A protein and the small-molecule ligand that binds it are described below.
Small molecule (SMILES): CC(=O)N[C@H]1[C@H](O[C@H]2[C@H](O)[C@@H](NC(C)=O)CO[C@@H]2CO[C@@H]2O[C@@H](C)[C@@H](O)[C@@H](O)[C@@H]2O)O[C@H](CO)[C@@H](O[C@@H]2O[C@H](CO[C@H]3O[C@H](CO)[C@@H](O)[C@H](O)[C@@H]3O[C@@H]3O[C@H](CO)[C@@H](O[C@@H]4O[C@H](CO)[C@H](O)[C@H](O)[C@H]4O)[C@H](O)[C@H]3NC(C)=O)[C@@H](O)[C@H](O[C@H]3O[C@H](CO)[C@@H](O)[C@H](O)[C@@H]3O)[C@@H]2O)[C@@H]1O

Sequence of chain 1.A:
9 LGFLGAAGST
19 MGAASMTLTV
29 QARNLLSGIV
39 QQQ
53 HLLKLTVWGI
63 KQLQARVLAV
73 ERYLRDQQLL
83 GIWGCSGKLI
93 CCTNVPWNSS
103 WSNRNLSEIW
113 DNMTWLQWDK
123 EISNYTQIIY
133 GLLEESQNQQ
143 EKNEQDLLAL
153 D

Sequence of chain 1.C:
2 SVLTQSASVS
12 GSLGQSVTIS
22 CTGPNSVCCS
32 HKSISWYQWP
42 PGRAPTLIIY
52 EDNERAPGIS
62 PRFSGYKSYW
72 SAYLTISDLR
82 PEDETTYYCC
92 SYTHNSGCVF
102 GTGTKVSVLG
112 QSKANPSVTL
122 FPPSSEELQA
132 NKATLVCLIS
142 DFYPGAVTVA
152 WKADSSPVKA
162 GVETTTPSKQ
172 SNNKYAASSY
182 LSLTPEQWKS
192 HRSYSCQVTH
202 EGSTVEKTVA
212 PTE

Sequence of chain 1.B:
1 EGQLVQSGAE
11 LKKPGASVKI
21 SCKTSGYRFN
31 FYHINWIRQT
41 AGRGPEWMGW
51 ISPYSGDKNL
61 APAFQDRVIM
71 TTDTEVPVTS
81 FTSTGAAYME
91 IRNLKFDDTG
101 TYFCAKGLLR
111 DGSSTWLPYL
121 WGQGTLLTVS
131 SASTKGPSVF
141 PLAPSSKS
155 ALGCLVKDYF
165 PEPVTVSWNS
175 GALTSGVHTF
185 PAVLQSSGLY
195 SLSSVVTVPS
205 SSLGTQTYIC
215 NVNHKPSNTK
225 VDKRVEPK

Binding-site contacts:
Ligand atom O6 contacts residue HIS95 of chain 1.C at 2.5 Å (h-bond).
Ligand atom O5 contacts residue HIS95 of chain 1.C at 3.1 Å.
Ligand atom C1 contacts residue ASN58 of chain 1.D at 1.4 Å.
Ligand atom O4 contacts residue ASN96 of chain 1.C at 3.4 Å.
Ligand atom N2 contacts residue ASN58 of chain 1.D at 2.8 Å (h-bond).
Ligand atom C6 contacts residue HIS95 of chain 1.C at 3.5 Å.
Ligand atom C2 contacts residue GLY112 of chain 1.B at 3.0 Å.
Ligand atom O2 contacts residue HIS95 of chain 1.C at 3.1 Å.
Ligand atom O7 contacts residue SER113 of chain 1.B at 3.6 Å.
Ligand atom C3 contacts residue GLY112 of chain 1.B at 2.5 Å.
Ligand atom O7 contacts residue ASN58 of chain 1.D at 2.9 Å (h-bond).
Ligand atom C6 contacts residue HIS33 of chain 1.B at 3.8 Å.
Ligand atom C5 contacts residue ASN58 of chain 1.D at 3.7 Å.
Ligand atom C7 contacts residue PHE31 of chain 1.B at 3.5 Å (hydrophobic).
Ligand atom C7 contacts residue ARG110 of chain 1.B at 3.1 Å.
Ligand atom C2 contacts residue ASN58 of chain 1.D at 2.5 Å.
Ligand atom O7 contacts residue SER17 of chain 1.A at 3.8 Å.
Ligand atom O2 contacts residue TYR54 of chain 1.B at 3.9 Å.
Ligand atom C2 contacts residue HIS95 of chain 1.C at 3.8 Å.
Ligand atom N2 contacts residue PHE31 of chain 1.B at 3.0 Å.
Ligand atom C1 contacts residue HIS95 of chain 1.C at 3.9 Å.
Ligand atom C3 contacts residue SER113 of chain 1.B at 3.3 Å.
Ligand atom C4 contacts residue GLY112 of chain 1.B at 3.5 Å.
Ligand atom O2 contacts residue GLU57 of chain 1.D at 3.0 Å (salt-bridge).
Ligand atom C3 contacts residue ASN58 of chain 1.D at 3.8 Å.
Ligand atom O4 contacts residue GLY112 of chain 1.B at 3.4 Å.
Ligand atom C8 contacts residue PHE31 of chain 1.B at 3.9 Å (hydrophobic).
Ligand atom C5 contacts residue HIS95 of chain 1.C at 3.9 Å.
Ligand atom C8 contacts residue ARG110 of chain 1.B at 3.1 Å.
Ligand atom C6 contacts residue GLY112 of chain 1.B at 3.5 Å.
Ligand atom C7 contacts residue ASN58 of chain 1.D at 3.2 Å.
Ligand atom O5 contacts residue ASN58 of chain 1.D at 2.5 Å (h-bond).
Ligand atom O6 contacts residue ARG110 of chain 1.B at 3.6 Å.
Ligand atom O6 contacts residue ASP111 of chain 1.B at 3.2 Å (salt-bridge).
Ligand atom O3 contacts residue SER113 of chain 1.B at 1.8 Å (h-bond).
Ligand atom O3 contacts residue PHE31 of chain 1.B at 3.6 Å.
Ligand atom O3 contacts residue GLY112 of chain 1.B at 1.4 Å.
Ligand atom O7 contacts residue GLY16 of chain 1.A at 3.3 Å (h-bond).
Ligand atom O2 contacts residue GLY112 of chain 1.B at 3.6 Å (h-bond).
Ligand atom O7 contacts residue ARG110 of chain 1.B at 2.6 Å (salt-bridge).

Sequence of chain 1.D:
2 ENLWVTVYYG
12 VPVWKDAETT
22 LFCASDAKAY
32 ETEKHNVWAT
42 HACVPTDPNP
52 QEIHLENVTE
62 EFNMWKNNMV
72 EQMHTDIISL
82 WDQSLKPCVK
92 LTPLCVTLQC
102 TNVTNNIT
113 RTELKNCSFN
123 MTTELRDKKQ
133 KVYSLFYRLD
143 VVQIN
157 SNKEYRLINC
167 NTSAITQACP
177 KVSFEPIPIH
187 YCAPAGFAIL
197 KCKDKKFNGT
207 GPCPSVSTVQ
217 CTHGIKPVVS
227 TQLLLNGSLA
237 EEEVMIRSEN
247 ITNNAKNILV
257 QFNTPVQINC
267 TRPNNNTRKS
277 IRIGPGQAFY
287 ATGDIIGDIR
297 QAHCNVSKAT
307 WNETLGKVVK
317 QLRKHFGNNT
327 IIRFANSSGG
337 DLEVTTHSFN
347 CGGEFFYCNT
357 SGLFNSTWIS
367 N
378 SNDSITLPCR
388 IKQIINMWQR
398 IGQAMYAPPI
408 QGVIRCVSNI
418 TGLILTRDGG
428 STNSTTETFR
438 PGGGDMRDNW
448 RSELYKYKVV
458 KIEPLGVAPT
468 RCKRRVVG